Sequence of chain 1.B:
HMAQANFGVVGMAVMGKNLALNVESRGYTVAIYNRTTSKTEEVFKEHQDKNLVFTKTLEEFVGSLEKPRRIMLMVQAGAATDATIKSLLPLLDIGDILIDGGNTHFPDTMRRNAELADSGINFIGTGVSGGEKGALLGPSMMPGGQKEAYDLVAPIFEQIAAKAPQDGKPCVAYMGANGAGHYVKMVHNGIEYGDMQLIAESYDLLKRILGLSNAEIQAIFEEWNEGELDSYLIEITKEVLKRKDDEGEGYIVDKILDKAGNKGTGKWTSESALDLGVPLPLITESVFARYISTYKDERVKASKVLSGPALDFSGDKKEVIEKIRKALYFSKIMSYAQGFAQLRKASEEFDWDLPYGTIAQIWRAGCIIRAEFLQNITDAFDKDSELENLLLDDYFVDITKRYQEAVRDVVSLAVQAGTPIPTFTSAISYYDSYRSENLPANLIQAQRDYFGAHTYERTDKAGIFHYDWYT

This protein binds this small molecule.
Small molecule (SMILES): Nc1ncnc2c1ncn2[C@@H]1O[C@H](COP(=O)(O)O)[C@@H](O)[C@H]1OP(=O)(O)O

Binding-site contacts:
Ligand atom O2P contacts residue ARG35 of chain 1.B at 2.8 Å (salt-bridge).
Ligand atom C2 contacts residue THR84 of chain 1.B at 3.7 Å.
Ligand atom O3' contacts residue MET12 of chain 1.B at 3.4 Å (h-bond).
Ligand atom C6 contacts residue ARG35 of chain 1.B at 3.0 Å.
Ligand atom N7 contacts residue ALA80 of chain 1.B at 3.4 Å.
Ligand atom O6P contacts residue GLN76 of chain 1.B at 3.8 Å.
Ligand atom O5P contacts residue GLN76 of chain 1.B at 3.7 Å.
Ligand atom O3P contacts residue ASN34 of chain 1.B at 3.5 Å (h-bond).
Ligand atom C2 contacts residue ARG35 of chain 1.B at 3.7 Å.
Ligand atom O4' contacts residue VAL75 of chain 1.B at 3.4 Å.
Ligand atom N3 contacts residue ARG35 of chain 1.B at 3.9 Å.
Ligand atom C3' contacts residue ASN34 of chain 1.B at 3.7 Å.
Ligand atom N1 contacts residue ARG35 of chain 1.B at 3.3 Å (salt-bridge).
Ligand atom N3 contacts residue THR84 of chain 1.B at 4.0 Å.
Ligand atom C1' contacts residue VAL75 of chain 1.B at 3.9 Å (hydrophobic).
Ligand atom O3' contacts residue GLY11 of chain 1.B at 3.6 Å.
Ligand atom O1P contacts residue ASN34 of chain 1.B at 2.7 Å (h-bond).
Ligand atom C8 contacts residue GLN76 of chain 1.B at 3.8 Å.
Ligand atom N6 contacts residue ARG35 of chain 1.B at 3.4 Å (salt-bridge).
Ligand atom C5 contacts residue ALA80 of chain 1.B at 3.5 Å (hydrophobic).
Ligand atom O3' contacts residue ASN34 of chain 1.B at 2.5 Å (h-bond).
Ligand atom O5' contacts residue GLN76 of chain 1.B at 3.7 Å.
Ligand atom O2P contacts residue THR36 of chain 1.B at 3.8 Å.
Ligand atom P1 contacts residue ARG35 of chain 1.B at 3.8 Å.
Ligand atom C4 contacts residue ARG35 of chain 1.B at 3.8 Å.
Ligand atom P1 contacts residue ASN34 of chain 1.B at 3.5 Å.
Ligand atom O3' contacts residue ALA13 of chain 1.B at 3.6 Å.
Ligand atom N6 contacts residue ALA80 of chain 1.B at 3.6 Å.
Ligand atom P1 contacts residue THR36 of chain 1.B at 3.3 Å.
Ligand atom O4' contacts residue GLN76 of chain 1.B at 3.5 Å (h-bond).
Ligand atom O1P contacts residue LYS39 of chain 1.B at 3.1 Å.
Ligand atom O1P contacts residue THR36 of chain 1.B at 3.6 Å (h-bond).
Ligand atom C2' contacts residue ASN34 of chain 1.B at 4.0 Å.
Ligand atom N7 contacts residue GLN76 of chain 1.B at 4.0 Å.
Ligand atom C6 contacts residue ALA80 of chain 1.B at 3.6 Å (hydrophobic).
Ligand atom O2' contacts residue ASN34 of chain 1.B at 3.4 Å (h-bond).
Ligand atom C5 contacts residue ARG35 of chain 1.B at 3.3 Å.
Ligand atom O3P contacts residue THR36 of chain 1.B at 2.5 Å (h-bond).
Ligand atom O3P contacts residue ARG35 of chain 1.B at 3.0 Å (salt-bridge).
Ligand atom N7 contacts residue ARG35 of chain 1.B at 4.0 Å.